Sequence of chain 2.A:
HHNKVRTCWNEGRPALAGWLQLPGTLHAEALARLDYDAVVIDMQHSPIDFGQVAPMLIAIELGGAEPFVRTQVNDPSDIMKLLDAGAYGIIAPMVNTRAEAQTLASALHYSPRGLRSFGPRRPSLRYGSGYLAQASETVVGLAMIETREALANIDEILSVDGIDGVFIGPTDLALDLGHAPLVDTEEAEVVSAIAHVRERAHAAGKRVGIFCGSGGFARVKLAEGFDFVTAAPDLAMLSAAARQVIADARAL

Sequence of chain 1.A:
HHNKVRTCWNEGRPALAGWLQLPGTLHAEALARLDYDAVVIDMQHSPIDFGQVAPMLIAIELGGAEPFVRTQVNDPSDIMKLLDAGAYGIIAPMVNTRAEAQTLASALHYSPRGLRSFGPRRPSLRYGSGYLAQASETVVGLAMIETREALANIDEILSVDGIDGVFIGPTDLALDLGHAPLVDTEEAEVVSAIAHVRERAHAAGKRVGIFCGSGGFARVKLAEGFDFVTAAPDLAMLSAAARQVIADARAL

Binding-site contacts:
Ligand atom O4 contacts residue ARG75 of chain 2.A at 3.1 Å (salt-bridge).
Ligand atom C3 contacts residue MET149 of chain 2.A at 4.0 Å (hydrophobic).
Ligand atom C1 contacts residue GLU151 of chain 2.A at 3.8 Å.
Ligand atom O3 contacts residue GLU151 of chain 2.A at 3.3 Å (salt-bridge).
Ligand atom O4 contacts residue 3GR1 of chain 2.D at 3.6 Å.
Ligand atom C2 contacts residue MG1 of chain 2.J at 2.8 Å.
Ligand atom C3 contacts residue 3GR1 of chain 2.D at 3.2 Å.
Ligand atom C2 contacts residue MET149 of chain 2.A at 3.8 Å (hydrophobic).
Ligand atom O2 contacts residue GLY174 of chain 2.A at 3.4 Å.
Ligand atom O2 contacts residue THR176 of chain 2.A at 2.6 Å (h-bond).
Ligand atom C2 contacts residue GLY174 of chain 2.A at 3.6 Å.
Ligand atom O4 contacts residue MET149 of chain 2.A at 3.6 Å.
Ligand atom O1 contacts residue GLU151 of chain 2.A at 3.0 Å (salt-bridge).
Ligand atom O1 contacts residue 3GR1 of chain 2.D at 3.9 Å.
Ligand atom O3 contacts residue ARG75 of chain 2.A at 2.7 Å (salt-bridge).
Ligand atom O1 contacts residue MG1 of chain 2.J at 2.0 Å.
Ligand atom O3 contacts residue MG1 of chain 2.J at 2.1 Å.
Ligand atom O2 contacts residue PRO175 of chain 2.A at 3.3 Å (h-bond).
Ligand atom O1 contacts residue THR176 of chain 2.A at 3.3 Å (h-bond).
Ligand atom O3 contacts residue MET149 of chain 2.A at 3.5 Å.
Ligand atom C3 contacts residue GLY174 of chain 2.A at 3.8 Å.
Ligand atom C3 contacts residue ARG75 of chain 2.A at 3.9 Å.
Ligand atom O2 contacts residue ASP177 of chain 2.A at 3.8 Å.
Ligand atom O4 contacts residue TRP24 of chain 2.A at 3.5 Å.
Ligand atom C2 contacts residue 3GR1 of chain 2.D at 2.8 Å.
Ligand atom C1 contacts residue MG1 of chain 2.J at 2.8 Å.
Ligand atom O2 contacts residue 3GR1 of chain 2.D at 3.5 Å.
Ligand atom O1 contacts residue ASP177 of chain 2.A at 2.9 Å (salt-bridge).
Ligand atom O4 contacts residue PHE172 of chain 2.A at 3.9 Å.
Ligand atom C2 contacts residue ARG75 of chain 2.A at 3.6 Å.
Ligand atom O1 contacts residue GLY174 of chain 2.A at 3.7 Å.
Ligand atom C1 contacts residue THR176 of chain 2.A at 3.2 Å.
Ligand atom O4 contacts residue PHE216 of chain 2.A at 3.4 Å.
Ligand atom C1 contacts residue 3GR1 of chain 2.D at 3.4 Å.
Ligand atom C2 contacts residue GLU151 of chain 2.A at 3.8 Å.
Ligand atom C1 contacts residue GLY174 of chain 2.A at 3.4 Å.
Ligand atom O3 contacts residue 3GR1 of chain 2.D at 2.8 Å (h-bond).
Ligand atom C1 contacts residue PRO175 of chain 2.A at 3.8 Å (hydrophobic).
Ligand atom C1 contacts residue ASP177 of chain 2.A at 3.8 Å.
Ligand atom C3 contacts residue PHE216 of chain 2.A at 3.4 Å (hydrophobic).

This protein binds this small molecule.
Small molecule (SMILES): O=C(O)C(=O)CO